This small molecule binds to this protein.
Small molecule (SMILES): Cc1cn([C@H]2C[C@H](O)[C@@H](CO[P](=O)(O)O[C@H]3C[C@H](n4cnc5c(=O)nc(N)[nH]c54)O[C@@H]3CO[P](=O)(O)O[C@H]3C[C@H](n4cnc5c(=O)nc(N)[nH]c54)O[C@@H]3CO[P](=O)(O)O[C@H]3C[C@H](n4cnc5c(=O)nc(N)[nH]c54)O[C@@H]3CO)O2)c(=O)[nH]c1=O

Sequence of chain 1.B:
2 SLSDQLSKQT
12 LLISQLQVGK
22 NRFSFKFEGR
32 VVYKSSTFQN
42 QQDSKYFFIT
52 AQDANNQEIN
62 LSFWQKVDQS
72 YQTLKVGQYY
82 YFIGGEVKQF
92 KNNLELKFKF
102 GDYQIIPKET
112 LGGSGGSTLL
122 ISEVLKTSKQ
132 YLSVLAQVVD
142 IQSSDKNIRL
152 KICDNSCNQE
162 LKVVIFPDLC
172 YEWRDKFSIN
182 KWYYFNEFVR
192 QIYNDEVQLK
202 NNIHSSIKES

Binding-site contacts:
Ligand atom C2 contacts residue PHE91 of chain 1.B at 3.5 Å (hydrophobic).
Ligand atom C5 contacts residue TRP65 of chain 1.B at 3.8 Å (hydrophobic).
Ligand atom C4' contacts residue PHE39 of chain 1.B at 3.8 Å (hydrophobic).
Ligand atom C2 contacts residue GLU96 of chain 1.B at 3.5 Å.
Ligand atom O4' contacts residue PHE39 of chain 1.B at 3.5 Å.
Ligand atom C6 contacts residue PHE49 of chain 1.B at 3.2 Å (hydrophobic).
Ligand atom C4 contacts residue PHE49 of chain 1.B at 3.6 Å (hydrophobic).
Ligand atom N2 contacts residue GLU96 of chain 1.B at 3.0 Å (salt-bridge).
Ligand atom C5 contacts residue LYS98 of chain 1.B at 3.6 Å.
Ligand atom O6 contacts residue LYS100 of chain 1.B at 3.6 Å.
Ligand atom N1 contacts residue TRP65 of chain 1.B at 3.6 Å.
Ligand atom O6 contacts residue GLU96 of chain 1.B at 3.5 Å (salt-bridge).
Ligand atom C4 contacts residue PHE91 of chain 1.B at 3.8 Å (hydrophobic).
Ligand atom C5' contacts residue TYR47 of chain 1.B at 3.6 Å (hydrophobic).
Ligand atom N1 contacts residue PHE49 of chain 1.B at 3.2 Å.
Ligand atom N9 contacts residue TRP65 of chain 1.B at 3.4 Å.
Ligand atom C4' contacts residue TYR47 of chain 1.B at 3.6 Å (hydrophobic).
Ligand atom O6 contacts residue LYS98 of chain 1.B at 2.6 Å (salt-bridge).
Ligand atom O4 contacts residue PHE91 of chain 1.B at 3.1 Å.
Ligand atom N1 contacts residue GLU96 of chain 1.B at 2.7 Å (salt-bridge).
Ligand atom N2 contacts residue SER63 of chain 1.B at 3.6 Å (h-bond).
Ligand atom N3 contacts residue PHE49 of chain 1.B at 3.4 Å.
Ligand atom N2 contacts residue ASN61 of chain 1.B at 3.6 Å (h-bond).
Ligand atom C8 contacts residue TRP65 of chain 1.B at 3.8 Å (hydrophobic).
Ligand atom C7 contacts residue PHE49 of chain 1.B at 3.7 Å (hydrophobic).
Ligand atom O4 contacts residue ASN61 of chain 1.B at 3.1 Å (h-bond).
Ligand atom C6 contacts residue GLU96 of chain 1.B at 3.5 Å.
Ligand atom N2 contacts residue PHE91 of chain 1.B at 3.1 Å.
Ligand atom C1' contacts residue TRP65 of chain 1.B at 3.6 Å (hydrophobic).
Ligand atom O2 contacts residue PHE49 of chain 1.B at 3.6 Å.
Ligand atom N3 contacts residue TRP65 of chain 1.B at 3.5 Å.
Ligand atom C6 contacts residue LYS98 of chain 1.B at 3.4 Å.
Ligand atom C2 contacts residue TRP65 of chain 1.B at 3.8 Å (hydrophobic).
Ligand atom N7 contacts residue LYS98 of chain 1.B at 2.9 Å (salt-bridge).
Ligand atom O4' contacts residue TRP65 of chain 1.B at 3.5 Å.
Ligand atom C5' contacts residue TYR47 of chain 1.B at 3.6 Å (hydrophobic).
Ligand atom C5 contacts residue PHE49 of chain 1.B at 3.3 Å (hydrophobic).
Ligand atom O6 contacts residue LYS89 of chain 1.B at 2.8 Å (salt-bridge).
Ligand atom C2 contacts residue PHE49 of chain 1.B at 3.3 Å (hydrophobic).
Ligand atom C4 contacts residue TRP65 of chain 1.B at 3.4 Å (hydrophobic).